Binding-site contacts:
Ligand atom C5 contacts residue SER47 of chain 1.B at 3.7 Å.
Ligand atom C2 contacts residue SER47 of chain 1.B at 3.9 Å.
Ligand atom C3 contacts residue SER47 of chain 1.B at 3.7 Å.
Ligand atom C8 contacts residue TYR26 of chain 1.B at 3.4 Å (hydrophobic).
Ligand atom S contacts residue VAL24 of chain 1.B at 4.2 Å.
Ligand atom F contacts residue GLU22 of chain 1.B at 4.3 Å.
Ligand atom F contacts residue 1PE1 of chain 1.P at 4.0 Å.
Ligand atom C3 contacts residue VAL24 of chain 1.B at 4.1 Å (hydrophobic).
Ligand atom O2S contacts residue 1PE1 of chain 1.P at 3.8 Å.
Ligand atom S contacts residue 1PE1 of chain 1.P at 3.8 Å.
Ligand atom C1 contacts residue SER47 of chain 1.B at 4.1 Å.
Ligand atom C6 contacts residue SER48 of chain 1.B at 3.7 Å.
Ligand atom O2S contacts residue SER47 of chain 1.B at 4.2 Å.
Ligand atom F contacts residue LYS20 of chain 1.B at 3.2 Å.
Ligand atom O2S contacts residue LYS20 of chain 1.B at 2.2 Å.
Ligand atom C1 contacts residue SER48 of chain 1.B at 4.4 Å.
Ligand atom C6 contacts residue SER47 of chain 1.B at 4.1 Å.
Ligand atom C7 contacts residue ASP46 of chain 1.B at 3.8 Å.
Ligand atom C7 contacts residue TYR26 of chain 1.B at 3.3 Å (hydrophobic).
Ligand atom O1S contacts residue LYS20 of chain 1.B at 4.3 Å.
Ligand atom O1S contacts residue 1PE1 of chain 1.P at 3.0 Å.
Ligand atom C5 contacts residue SER48 of chain 1.B at 4.0 Å.
Ligand atom C2 contacts residue LYS20 of chain 1.B at 4.2 Å.
Ligand atom N8 contacts residue TYR26 of chain 1.B at 2.8 Å (h-bond).
Ligand atom C2 contacts residue VAL24 of chain 1.B at 3.3 Å (hydrophobic).
Ligand atom C4 contacts residue SER47 of chain 1.B at 3.6 Å.
Ligand atom C1 contacts residue LYS20 of chain 1.B at 3.7 Å.
Ligand atom C6 contacts residue LYS20 of chain 1.B at 4.2 Å.
Ligand atom C8 contacts residue ASP46 of chain 1.B at 3.8 Å.
Ligand atom S contacts residue LYS20 of chain 1.B at 3.1 Å.
Ligand atom C7 contacts residue SER47 of chain 1.B at 3.7 Å.
Ligand atom C1 contacts residue VAL24 of chain 1.B at 4.2 Å (hydrophobic).
Ligand atom C8 contacts residue SER47 of chain 1.B at 3.4 Å.
Ligand atom F contacts residue PRO23 of chain 1.B at 3.3 Å.
Ligand atom O2S contacts residue SER48 of chain 1.B at 3.8 Å.
Ligand atom O2S contacts residue ALA49 of chain 1.B at 4.0 Å.
Ligand atom F contacts residue VAL24 of chain 1.B at 2.7 Å.

Sequence of chain 1.B:
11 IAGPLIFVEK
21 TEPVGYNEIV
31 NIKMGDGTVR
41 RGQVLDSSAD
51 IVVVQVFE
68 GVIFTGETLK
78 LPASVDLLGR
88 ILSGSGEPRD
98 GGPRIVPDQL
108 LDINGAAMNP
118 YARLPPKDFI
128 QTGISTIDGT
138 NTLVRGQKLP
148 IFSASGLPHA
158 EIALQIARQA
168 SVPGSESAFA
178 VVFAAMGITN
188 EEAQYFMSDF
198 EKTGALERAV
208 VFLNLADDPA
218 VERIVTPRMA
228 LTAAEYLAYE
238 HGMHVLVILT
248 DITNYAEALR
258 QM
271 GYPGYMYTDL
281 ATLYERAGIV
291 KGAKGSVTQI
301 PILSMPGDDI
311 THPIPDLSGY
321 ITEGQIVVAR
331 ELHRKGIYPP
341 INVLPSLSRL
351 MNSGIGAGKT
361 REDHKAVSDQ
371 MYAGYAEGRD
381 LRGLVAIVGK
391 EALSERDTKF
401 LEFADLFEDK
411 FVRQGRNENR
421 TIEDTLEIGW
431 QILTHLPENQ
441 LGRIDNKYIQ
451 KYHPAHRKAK

The protein below binds the small molecule below.
Small molecule (SMILES): NCCc1ccc(S(=O)(=O)F)cc1